Sequence of chain 1.C:
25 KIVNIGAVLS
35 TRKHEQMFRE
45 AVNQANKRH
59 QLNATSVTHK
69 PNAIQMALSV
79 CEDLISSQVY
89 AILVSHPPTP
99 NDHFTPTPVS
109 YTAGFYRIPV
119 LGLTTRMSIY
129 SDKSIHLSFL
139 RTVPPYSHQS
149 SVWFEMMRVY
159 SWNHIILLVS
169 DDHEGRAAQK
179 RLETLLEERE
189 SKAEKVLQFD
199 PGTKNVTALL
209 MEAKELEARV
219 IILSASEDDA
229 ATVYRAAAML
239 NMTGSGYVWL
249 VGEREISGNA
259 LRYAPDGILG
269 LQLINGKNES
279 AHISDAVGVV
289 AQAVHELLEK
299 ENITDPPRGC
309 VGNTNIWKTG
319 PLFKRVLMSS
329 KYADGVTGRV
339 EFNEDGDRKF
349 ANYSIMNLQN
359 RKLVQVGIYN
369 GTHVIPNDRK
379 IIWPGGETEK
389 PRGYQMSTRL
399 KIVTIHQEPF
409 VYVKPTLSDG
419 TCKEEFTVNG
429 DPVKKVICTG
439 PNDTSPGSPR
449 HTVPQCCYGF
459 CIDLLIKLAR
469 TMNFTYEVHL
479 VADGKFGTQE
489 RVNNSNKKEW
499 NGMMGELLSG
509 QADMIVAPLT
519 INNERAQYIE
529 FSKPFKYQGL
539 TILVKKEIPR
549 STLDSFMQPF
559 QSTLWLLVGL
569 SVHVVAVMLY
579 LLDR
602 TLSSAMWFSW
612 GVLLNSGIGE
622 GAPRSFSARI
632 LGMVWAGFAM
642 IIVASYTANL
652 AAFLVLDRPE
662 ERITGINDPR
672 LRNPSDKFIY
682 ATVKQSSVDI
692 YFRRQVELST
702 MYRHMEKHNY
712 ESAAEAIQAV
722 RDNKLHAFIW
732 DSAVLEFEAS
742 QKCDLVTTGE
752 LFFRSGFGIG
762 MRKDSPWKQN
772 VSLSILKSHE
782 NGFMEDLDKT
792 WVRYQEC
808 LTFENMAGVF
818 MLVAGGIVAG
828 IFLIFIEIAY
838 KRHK

Binding-site contacts:
Ligand atom O7 contacts residue ASN61 of chain 1.C at 4.2 Å.
Ligand atom C5 contacts residue ALA62 of chain 1.C at 4.4 Å (hydrophobic).
Ligand atom N2 contacts residue ASN61 of chain 1.C at 2.9 Å (h-bond).
Ligand atom C6 contacts residue ALA62 of chain 1.C at 4.1 Å (hydrophobic).
Ligand atom O5 contacts residue ALA62 of chain 1.C at 3.9 Å.
Ligand atom C6 contacts residue THR63 of chain 1.C at 4.1 Å.
Ligand atom O7 contacts residue ILE26 of chain 1.C at 3.4 Å.
Ligand atom C1 contacts residue ILE26 of chain 1.C at 4.3 Å (hydrophobic).
Ligand atom O5 contacts residue ASN61 of chain 1.C at 2.4 Å (h-bond).
Ligand atom C3 contacts residue ASN61 of chain 1.C at 3.8 Å.
Ligand atom C4 contacts residue ASN61 of chain 1.C at 4.2 Å.
Ligand atom C2 contacts residue ASN61 of chain 1.C at 2.5 Å.
Ligand atom C2 contacts residue ILE26 of chain 1.C at 4.1 Å (hydrophobic).
Ligand atom O5 contacts residue ASN28 of chain 1.C at 4.4 Å.
Ligand atom N2 contacts residue ILE26 of chain 1.C at 3.5 Å.
Ligand atom C7 contacts residue ASN61 of chain 1.C at 3.9 Å.
Ligand atom C1 contacts residue ASN61 of chain 1.C at 1.4 Å.
Ligand atom C5 contacts residue ASN61 of chain 1.C at 3.6 Å.
Ligand atom C7 contacts residue ILE26 of chain 1.C at 3.4 Å (hydrophobic).
Ligand atom C8 contacts residue ILE26 of chain 1.C at 4.1 Å (hydrophobic).

The small molecule below binds the protein below.
Small molecule (SMILES): CC(=O)N[C@@H]1[C@@H](O)[C@H](O)[C@@H](CO)O[C@H]1O